Binding-site contacts:
Ligand atom C8 contacts residue THR414 of chain 1.K at 3.4 Å.
Ligand atom O7 contacts residue ARG413 of chain 1.K at 3.5 Å.
Ligand atom C7 contacts residue TRP409 of chain 1.K at 3.6 Å (hydrophobic).
Ligand atom C8 contacts residue ASP415 of chain 1.K at 3.6 Å.
Ligand atom N2 contacts residue ASN354 of chain 1.K at 2.6 Å (h-bond).
Ligand atom C8 contacts residue ASP416 of chain 1.K at 3.3 Å.
Ligand atom O3 contacts residue ASP415 of chain 1.K at 4.2 Å.
Ligand atom C8 contacts residue TRP409 of chain 1.K at 3.3 Å (hydrophobic).
Ligand atom O5 contacts residue ASN354 of chain 1.K at 2.5 Å (h-bond).
Ligand atom C3 contacts residue ASN354 of chain 1.K at 3.7 Å.
Ligand atom O3 contacts residue ARG413 of chain 1.K at 4.1 Å.
Ligand atom C7 contacts residue THR414 of chain 1.K at 3.7 Å.
Ligand atom C7 contacts residue ASN354 of chain 1.K at 3.7 Å.
Ligand atom O7 contacts residue TRP409 of chain 1.K at 3.6 Å.
Ligand atom O7 contacts residue ASP415 of chain 1.K at 4.0 Å.
Ligand atom C1 contacts residue ASN354 of chain 1.K at 1.4 Å.
Ligand atom O7 contacts residue THR412 of chain 1.K at 4.1 Å.
Ligand atom N2 contacts residue TRP409 of chain 1.K at 4.1 Å.
Ligand atom C7 contacts residue ASP415 of chain 1.K at 4.0 Å.
Ligand atom C8 contacts residue ASN354 of chain 1.K at 4.3 Å.
Ligand atom O7 contacts residue THR414 of chain 1.K at 3.2 Å (h-bond).
Ligand atom C5 contacts residue ASN354 of chain 1.K at 3.7 Å.
Ligand atom C4 contacts residue ASN354 of chain 1.K at 4.2 Å.
Ligand atom C2 contacts residue ASN354 of chain 1.K at 2.4 Å.

Sequence of chain 1.K:
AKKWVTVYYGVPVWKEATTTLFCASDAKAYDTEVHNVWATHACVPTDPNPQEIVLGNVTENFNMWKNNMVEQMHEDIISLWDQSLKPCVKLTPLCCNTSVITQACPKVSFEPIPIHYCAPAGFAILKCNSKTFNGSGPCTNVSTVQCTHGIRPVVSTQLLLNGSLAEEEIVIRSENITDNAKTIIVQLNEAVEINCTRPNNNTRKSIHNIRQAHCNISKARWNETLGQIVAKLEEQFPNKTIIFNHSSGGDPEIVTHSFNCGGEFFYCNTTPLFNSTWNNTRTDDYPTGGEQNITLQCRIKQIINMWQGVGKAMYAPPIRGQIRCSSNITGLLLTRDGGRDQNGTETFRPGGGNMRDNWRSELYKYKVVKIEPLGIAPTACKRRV

A protein and the small-molecule ligand that binds it are described below.
Small molecule (SMILES): CC(=O)N[C@@H]1[C@@H](O)[C@H](O)[C@@H](CO)O[C@H]1O